Sequence of chain 1.B:
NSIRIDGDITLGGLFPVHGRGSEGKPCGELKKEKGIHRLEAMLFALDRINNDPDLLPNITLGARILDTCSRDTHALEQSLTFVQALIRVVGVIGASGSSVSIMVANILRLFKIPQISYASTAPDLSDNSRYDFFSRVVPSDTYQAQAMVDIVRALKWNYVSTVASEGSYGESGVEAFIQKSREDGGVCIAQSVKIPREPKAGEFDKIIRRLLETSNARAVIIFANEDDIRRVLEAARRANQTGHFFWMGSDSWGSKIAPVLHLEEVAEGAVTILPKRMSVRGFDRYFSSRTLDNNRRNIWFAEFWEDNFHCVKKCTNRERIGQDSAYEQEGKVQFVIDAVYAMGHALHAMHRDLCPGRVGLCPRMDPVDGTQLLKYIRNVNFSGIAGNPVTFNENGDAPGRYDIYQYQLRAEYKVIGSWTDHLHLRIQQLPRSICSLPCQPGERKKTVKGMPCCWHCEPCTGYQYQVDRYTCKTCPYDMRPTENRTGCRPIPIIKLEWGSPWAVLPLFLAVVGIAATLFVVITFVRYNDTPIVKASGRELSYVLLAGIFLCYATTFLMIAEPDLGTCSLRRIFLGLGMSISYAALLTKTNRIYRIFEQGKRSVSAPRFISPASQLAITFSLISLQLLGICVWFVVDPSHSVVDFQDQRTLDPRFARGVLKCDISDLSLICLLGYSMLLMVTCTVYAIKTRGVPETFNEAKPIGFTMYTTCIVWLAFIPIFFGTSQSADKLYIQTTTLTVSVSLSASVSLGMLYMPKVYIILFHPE

Sequence of chain 1.A:
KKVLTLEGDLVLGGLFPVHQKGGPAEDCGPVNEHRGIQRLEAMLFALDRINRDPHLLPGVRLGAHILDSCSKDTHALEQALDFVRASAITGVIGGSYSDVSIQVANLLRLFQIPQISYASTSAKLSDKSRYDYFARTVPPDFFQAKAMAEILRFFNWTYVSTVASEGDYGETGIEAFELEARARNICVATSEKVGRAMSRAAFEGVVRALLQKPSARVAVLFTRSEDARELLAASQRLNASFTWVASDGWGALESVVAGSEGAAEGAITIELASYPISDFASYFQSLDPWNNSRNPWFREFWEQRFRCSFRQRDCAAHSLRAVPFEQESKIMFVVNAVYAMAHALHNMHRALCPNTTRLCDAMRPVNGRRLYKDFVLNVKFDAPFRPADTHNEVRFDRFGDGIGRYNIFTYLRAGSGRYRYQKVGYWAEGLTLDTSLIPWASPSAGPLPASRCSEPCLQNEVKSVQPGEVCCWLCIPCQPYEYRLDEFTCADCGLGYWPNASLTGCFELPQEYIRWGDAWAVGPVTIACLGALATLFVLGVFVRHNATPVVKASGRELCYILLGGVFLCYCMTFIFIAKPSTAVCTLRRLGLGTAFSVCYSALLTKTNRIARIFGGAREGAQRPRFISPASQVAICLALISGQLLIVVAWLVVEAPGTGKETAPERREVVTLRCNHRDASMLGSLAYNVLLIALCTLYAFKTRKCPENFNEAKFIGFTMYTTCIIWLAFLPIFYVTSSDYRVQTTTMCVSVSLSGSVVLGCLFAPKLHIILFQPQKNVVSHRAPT

Binding-site contacts:
Ligand atom C19 contacts residue VAL781 of chain 1.A at 3.6 Å (hydrophobic).
Ligand atom C14 contacts residue CLR1 of chain 1.R at 3.8 Å.
Ligand atom C23 contacts residue CLR1 of chain 1.R at 3.7 Å.
Ligand atom C16 contacts residue VAL788 of chain 1.A at 4.2 Å (hydrophobic).
Ligand atom C10 contacts residue TRP559 of chain 1.A at 4.2 Å (hydrophobic).
Ligand atom C6 contacts residue TRP559 of chain 1.A at 3.9 Å (hydrophobic).
Ligand atom C25 contacts residue LEU792 of chain 1.A at 4.1 Å (hydrophobic).
Ligand atom C24 contacts residue CLR1 of chain 1.R at 3.6 Å.
Ligand atom C15 contacts residue CLR1 of chain 1.M at 4.3 Å.
Ligand atom C8 contacts residue TRP559 of chain 1.A at 4.3 Å (hydrophobic).
Ligand atom C9 contacts residue PHE804 of chain 1.B at 3.9 Å (hydrophobic).
Ligand atom C18 contacts residue THR785 of chain 1.A at 3.6 Å.
Ligand atom C22 contacts residue VAL788 of chain 1.A at 3.6 Å (hydrophobic).
Ligand atom C19 contacts residue TRP559 of chain 1.A at 3.4 Å (hydrophobic).
Ligand atom C21 contacts residue ILE771 of chain 1.A at 3.7 Å (hydrophobic).
Ligand atom C10 contacts residue PHE804 of chain 1.B at 4.1 Å (hydrophobic).
Ligand atom C7 contacts residue TRP559 of chain 1.A at 4.3 Å (hydrophobic).
Ligand atom C15 contacts residue CLR1 of chain 1.R at 3.8 Å.
Ligand atom C20 contacts residue VAL788 of chain 1.A at 4.3 Å (hydrophobic).
Ligand atom C24 contacts residue LEU792 of chain 1.A at 3.6 Å (hydrophobic).
Ligand atom C16 contacts residue CLR1 of chain 1.R at 4.1 Å.
Ligand atom C24 contacts residue PRO801 of chain 1.B at 4.0 Å (hydrophobic).
Ligand atom C26 contacts residue SER789 of chain 1.A at 3.2 Å.
Ligand atom C23 contacts residue PRO801 of chain 1.B at 3.5 Å (hydrophobic).
Ligand atom C27 contacts residue PRO801 of chain 1.B at 3.7 Å (hydrophobic).
Ligand atom C5 contacts residue TRP559 of chain 1.A at 3.8 Å (hydrophobic).
Ligand atom C17 contacts residue PRO801 of chain 1.B at 4.2 Å (hydrophobic).
Ligand atom C2 contacts residue PHE804 of chain 1.B at 4.2 Å (hydrophobic).
Ligand atom C1 contacts residue PHE804 of chain 1.B at 3.3 Å (hydrophobic).
Ligand atom C7 contacts residue CLR1 of chain 1.R at 3.5 Å.
Ligand atom C26 contacts residue ILE764 of chain 1.A at 3.5 Å (hydrophobic).
Ligand atom C25 contacts residue ILE764 of chain 1.A at 4.2 Å (hydrophobic).
Ligand atom C4 contacts residue TRP559 of chain 1.A at 4.1 Å (hydrophobic).
Ligand atom C11 contacts residue GLY805 of chain 1.B at 4.1 Å.
Ligand atom C12 contacts residue ILE771 of chain 1.A at 4.0 Å (hydrophobic).
Ligand atom C27 contacts residue ALA798 of chain 1.B at 4.0 Å (hydrophobic).
Ligand atom C8 contacts residue CLR1 of chain 1.R at 4.3 Å.
Ligand atom C1 contacts residue GLY805 of chain 1.B at 3.6 Å.
Ligand atom C6 contacts residue CLR1 of chain 1.R at 4.3 Å.
Ligand atom C2 contacts residue GLN808 of chain 1.B at 3.8 Å.

The small molecule below binds the protein below.
Small molecule (SMILES): CC(C)CCC[C@@H](C)[C@H]1CC[C@H]2[C@@H]3CC=C4C[C@@H](O)CC[C@]4(C)[C@H]3CC[C@]12C